Binding-site contacts:
Ligand atom C1 contacts residue NAG1 of chain 54.J at 3.7 Å.
Ligand atom C1 contacts residue ASN218 of chain 54.E at 1.4 Å.
Ligand atom C4 contacts residue ASN218 of chain 54.E at 4.1 Å.
Ligand atom O7 contacts residue ASN218 of chain 54.E at 2.3 Å (h-bond).
Ligand atom C5 contacts residue ASN218 of chain 54.E at 3.6 Å.
Ligand atom O5 contacts residue THR235 of chain 54.E at 4.4 Å.
Ligand atom O5 contacts residue NAG1 of chain 54.J at 4.1 Å.
Ligand atom O5 contacts residue ASN218 of chain 54.E at 2.3 Å (h-bond).
Ligand atom N2 contacts residue ASN218 of chain 54.E at 2.9 Å (h-bond).
Ligand atom C3 contacts residue ASN218 of chain 54.E at 3.7 Å.
Ligand atom C7 contacts residue ASN218 of chain 54.E at 2.9 Å.
Ligand atom C8 contacts residue ASN218 of chain 54.E at 4.3 Å.
Ligand atom C5 contacts residue NAG1 of chain 54.J at 4.3 Å.
Ligand atom C2 contacts residue ASN218 of chain 54.E at 2.3 Å.

This protein binds this small molecule.
Small molecule (SMILES): CC(=O)N[C@H]1[C@H](O[C@H]2[C@H](O)[C@@H](NC(C)=O)CO[C@@H]2CO)O[C@H](CO)[C@@H](O)[C@@H]1O

Sequence of chain 54.E:
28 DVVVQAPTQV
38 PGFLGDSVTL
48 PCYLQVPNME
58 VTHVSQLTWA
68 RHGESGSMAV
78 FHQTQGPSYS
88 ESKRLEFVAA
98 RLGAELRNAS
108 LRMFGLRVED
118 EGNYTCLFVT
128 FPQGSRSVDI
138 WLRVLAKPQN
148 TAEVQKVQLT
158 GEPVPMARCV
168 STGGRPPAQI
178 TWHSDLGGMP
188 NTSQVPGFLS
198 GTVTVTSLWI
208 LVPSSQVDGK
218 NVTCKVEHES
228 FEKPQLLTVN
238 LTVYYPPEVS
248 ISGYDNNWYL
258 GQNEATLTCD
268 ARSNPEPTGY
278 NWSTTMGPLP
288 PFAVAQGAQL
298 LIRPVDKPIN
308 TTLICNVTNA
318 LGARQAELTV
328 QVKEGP